Sequence of chain 1.A:
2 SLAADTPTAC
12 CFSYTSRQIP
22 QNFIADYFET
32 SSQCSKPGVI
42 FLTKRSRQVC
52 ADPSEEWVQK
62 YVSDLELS

Binding-site contacts:
Ligand atom O3 contacts residue ARG46 of chain 1.B at 3.7 Å.
Ligand atom C4 contacts residue ARG46 of chain 1.B at 3.9 Å.
Ligand atom O1 contacts residue ILE25 of chain 1.A at 4.1 Å.
Ligand atom O6 contacts residue ALA26 of chain 1.A at 3.5 Å (h-bond).
Ligand atom C6 contacts residue ALA26 of chain 1.A at 4.2 Å (hydrophobic).
Ligand atom O6 contacts residue ARG46 of chain 1.B at 4.3 Å.
Ligand atom C5 contacts residue ILE25 of chain 1.A at 3.9 Å (hydrophobic).
Ligand atom O2 contacts residue LEU66 of chain 1.A at 4.0 Å.
Ligand atom O1 contacts residue GLN22 of chain 1.A at 4.3 Å.
Ligand atom C1 contacts residue LEU66 of chain 1.A at 4.2 Å (hydrophobic).
Ligand atom C3 contacts residue ARG46 of chain 1.B at 3.7 Å.
Ligand atom C6 contacts residue ILE25 of chain 1.A at 4.3 Å (hydrophobic).
Ligand atom C2 contacts residue LEU66 of chain 1.A at 4.3 Å (hydrophobic).
Ligand atom O3 contacts residue SER69 of chain 1.A at 3.4 Å.
Ligand atom O2 contacts residue ASP65 of chain 1.A at 3.9 Å.
Ligand atom C3 contacts residue LEU66 of chain 1.A at 4.0 Å (hydrophobic).
Ligand atom O5 contacts residue ILE25 of chain 1.A at 3.6 Å.
Ligand atom C5 contacts residue ALA26 of chain 1.A at 4.0 Å (hydrophobic).
Ligand atom C1 contacts residue ILE25 of chain 1.A at 3.9 Å (hydrophobic).
Ligand atom O4 contacts residue ALA26 of chain 1.A at 4.1 Å.
Ligand atom C6 contacts residue LYS45 of chain 1.A at 4.2 Å.
Ligand atom O4 contacts residue ARG46 of chain 1.B at 2.9 Å (salt-bridge).
Ligand atom C5 contacts residue ARG46 of chain 1.B at 4.2 Å.
Ligand atom O2 contacts residue SER69 of chain 1.A at 4.1 Å.

This protein binds this small molecule.
Small molecule (SMILES): OC[C@H]1O[C@@H](O)[C@H](O)[C@@H](O)[C@@H]1O

Sequence of chain 1.B:
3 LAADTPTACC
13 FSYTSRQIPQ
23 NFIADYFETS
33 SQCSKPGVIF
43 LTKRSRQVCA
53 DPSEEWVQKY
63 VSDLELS